A small-molecule ligand and the protein it binds are described below.
Small molecule (SMILES): CC(=O)N[C@@H]1[C@@H](O)[C@H](O)[C@@H](CO)O[C@H]1O

Sequence of chain 1.A:
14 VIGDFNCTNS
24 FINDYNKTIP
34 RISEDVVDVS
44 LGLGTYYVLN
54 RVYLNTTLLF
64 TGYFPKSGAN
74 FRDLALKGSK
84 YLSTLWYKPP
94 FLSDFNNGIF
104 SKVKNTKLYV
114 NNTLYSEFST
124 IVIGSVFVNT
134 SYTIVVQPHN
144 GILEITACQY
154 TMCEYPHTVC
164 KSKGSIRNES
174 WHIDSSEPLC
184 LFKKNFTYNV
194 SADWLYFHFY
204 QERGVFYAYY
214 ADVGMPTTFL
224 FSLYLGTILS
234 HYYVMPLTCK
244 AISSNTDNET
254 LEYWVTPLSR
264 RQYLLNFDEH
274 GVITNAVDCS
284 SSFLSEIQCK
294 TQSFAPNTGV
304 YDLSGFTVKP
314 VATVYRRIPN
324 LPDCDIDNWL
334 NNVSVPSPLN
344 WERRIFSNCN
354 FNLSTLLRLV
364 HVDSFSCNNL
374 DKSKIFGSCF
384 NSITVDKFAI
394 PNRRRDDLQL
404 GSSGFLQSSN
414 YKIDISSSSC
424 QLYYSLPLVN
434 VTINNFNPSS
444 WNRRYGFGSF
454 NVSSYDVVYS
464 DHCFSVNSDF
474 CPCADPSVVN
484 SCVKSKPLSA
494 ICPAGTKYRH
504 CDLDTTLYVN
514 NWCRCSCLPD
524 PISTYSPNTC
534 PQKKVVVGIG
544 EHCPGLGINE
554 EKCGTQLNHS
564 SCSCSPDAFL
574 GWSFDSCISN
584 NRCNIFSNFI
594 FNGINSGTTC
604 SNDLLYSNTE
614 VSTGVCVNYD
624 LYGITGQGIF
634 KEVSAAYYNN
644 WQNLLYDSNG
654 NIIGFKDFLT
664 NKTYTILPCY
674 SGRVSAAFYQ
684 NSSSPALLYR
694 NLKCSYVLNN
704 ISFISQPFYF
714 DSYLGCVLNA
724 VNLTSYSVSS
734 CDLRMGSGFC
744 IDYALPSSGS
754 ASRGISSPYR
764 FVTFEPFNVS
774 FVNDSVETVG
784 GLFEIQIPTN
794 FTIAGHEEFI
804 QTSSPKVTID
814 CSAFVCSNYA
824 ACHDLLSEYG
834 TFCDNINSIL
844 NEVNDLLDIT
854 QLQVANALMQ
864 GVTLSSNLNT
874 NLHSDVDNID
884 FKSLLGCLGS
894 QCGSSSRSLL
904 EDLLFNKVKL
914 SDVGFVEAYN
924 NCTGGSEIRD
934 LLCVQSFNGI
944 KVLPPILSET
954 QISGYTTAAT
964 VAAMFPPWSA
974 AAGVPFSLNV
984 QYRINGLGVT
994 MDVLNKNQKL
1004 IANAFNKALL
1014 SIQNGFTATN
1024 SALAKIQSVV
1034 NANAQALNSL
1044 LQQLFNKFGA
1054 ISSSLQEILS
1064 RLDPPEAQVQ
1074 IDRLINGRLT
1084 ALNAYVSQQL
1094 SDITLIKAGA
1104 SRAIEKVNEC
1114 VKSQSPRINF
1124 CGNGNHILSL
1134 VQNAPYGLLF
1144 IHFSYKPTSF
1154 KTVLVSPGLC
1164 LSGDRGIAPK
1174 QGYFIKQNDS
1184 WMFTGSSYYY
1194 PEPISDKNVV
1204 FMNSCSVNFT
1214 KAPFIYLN

Binding-site contacts:
Ligand atom C5 contacts residue ASN703 of chain 1.A at 3.7 Å.
Ligand atom O6 contacts residue ASN703 of chain 1.A at 4.2 Å.
Ligand atom C8 contacts residue TYR699 of chain 1.A at 3.9 Å (hydrophobic).
Ligand atom C7 contacts residue TYR699 of chain 1.A at 4.3 Å (hydrophobic).
Ligand atom O7 contacts residue GLY617 of chain 1.A at 3.1 Å (h-bond).
Ligand atom O7 contacts residue VAL618 of chain 1.A at 4.3 Å.
Ligand atom O5 contacts residue ASN702 of chain 1.A at 4.3 Å.
Ligand atom C2 contacts residue ASN703 of chain 1.A at 2.5 Å.
Ligand atom O5 contacts residue ASN703 of chain 1.A at 2.4 Å (h-bond).
Ligand atom C7 contacts residue GLY617 of chain 1.A at 3.4 Å.
Ligand atom C8 contacts residue ILE632 of chain 1.A at 3.8 Å (hydrophobic).
Ligand atom N2 contacts residue TYR699 of chain 1.A at 3.9 Å.
Ligand atom C1 contacts residue ASN703 of chain 1.A at 1.4 Å.
Ligand atom N2 contacts residue ASN703 of chain 1.A at 2.9 Å (h-bond).
Ligand atom O6 contacts residue ASN702 of chain 1.A at 3.5 Å.
Ligand atom O7 contacts residue ASN703 of chain 1.A at 3.5 Å (h-bond).
Ligand atom C1 contacts residue TYR699 of chain 1.A at 4.2 Å (hydrophobic).
Ligand atom C4 contacts residue ASN703 of chain 1.A at 4.2 Å.
Ligand atom C8 contacts residue GLY617 of chain 1.A at 3.7 Å.
Ligand atom C3 contacts residue ASN703 of chain 1.A at 3.8 Å.
Ligand atom O3 contacts residue GLY617 of chain 1.A at 4.3 Å.
Ligand atom C7 contacts residue ASN703 of chain 1.A at 3.4 Å.
Ligand atom N2 contacts residue GLY617 of chain 1.A at 4.2 Å.
Ligand atom C6 contacts residue ASN702 of chain 1.A at 4.2 Å.